Sequence of chain 1.A:
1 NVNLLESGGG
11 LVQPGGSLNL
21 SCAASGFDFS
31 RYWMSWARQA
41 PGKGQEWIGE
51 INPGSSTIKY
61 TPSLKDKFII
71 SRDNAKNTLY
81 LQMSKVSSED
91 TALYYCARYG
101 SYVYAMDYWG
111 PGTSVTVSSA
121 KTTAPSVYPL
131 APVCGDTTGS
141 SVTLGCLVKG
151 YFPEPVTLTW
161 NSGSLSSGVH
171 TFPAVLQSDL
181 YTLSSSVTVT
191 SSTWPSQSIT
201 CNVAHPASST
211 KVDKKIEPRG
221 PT

Binding-site contacts:
Ligand atom C6 contacts residue SER71 of chain 1.A at 4.5 Å.
Ligand atom C2 contacts residue ASN19 of chain 1.A at 2.5 Å.
Ligand atom O7 contacts residue ASN19 of chain 1.A at 2.9 Å (h-bond).
Ligand atom C5 contacts residue GLN82 of chain 1.A at 4.2 Å.
Ligand atom C7 contacts residue ASN19 of chain 1.A at 3.1 Å.
Ligand atom C3 contacts residue ASN19 of chain 1.A at 3.8 Å.
Ligand atom N2 contacts residue ASN19 of chain 1.A at 2.9 Å (h-bond).
Ligand atom C4 contacts residue ASN19 of chain 1.A at 4.3 Å.
Ligand atom O5 contacts residue GLN82 of chain 1.A at 4.5 Å.
Ligand atom O5 contacts residue GLN82 of chain 1.A at 4.3 Å.
Ligand atom O4 contacts residue TYR80 of chain 1.A at 3.9 Å.
Ligand atom C5 contacts residue ASN19 of chain 1.A at 3.6 Å.
Ligand atom C1 contacts residue ASN19 of chain 1.A at 1.4 Å.
Ligand atom C6 contacts residue GLN82 of chain 1.A at 4.1 Å.
Ligand atom C8 contacts residue ASN19 of chain 1.A at 4.3 Å.
Ligand atom O7 contacts residue GLN82 of chain 1.A at 4.4 Å.
Ligand atom C6 contacts residue GLN82 of chain 1.A at 4.5 Å.
Ligand atom O3 contacts residue LYS76 of chain 1.A at 4.5 Å.
Ligand atom C8 contacts residue GLN82 of chain 1.A at 4.4 Å.
Ligand atom O5 contacts residue ASN19 of chain 1.A at 2.4 Å (h-bond).
Ligand atom C6 contacts residue TYR80 of chain 1.A at 3.6 Å (hydrophobic).

The protein below binds the small molecule below.
Small molecule (SMILES): CC(=O)N[C@H]1[C@H](O[C@H]2[C@H](O)[C@@H](NC(C)=O)CO[C@@H]2CO[C@@H]2O[C@@H](C)[C@@H](O)[C@@H](O)[C@@H]2O)O[C@H](CO)[C@@H](O)[C@@H]1O